Sequence of chain 1.A:
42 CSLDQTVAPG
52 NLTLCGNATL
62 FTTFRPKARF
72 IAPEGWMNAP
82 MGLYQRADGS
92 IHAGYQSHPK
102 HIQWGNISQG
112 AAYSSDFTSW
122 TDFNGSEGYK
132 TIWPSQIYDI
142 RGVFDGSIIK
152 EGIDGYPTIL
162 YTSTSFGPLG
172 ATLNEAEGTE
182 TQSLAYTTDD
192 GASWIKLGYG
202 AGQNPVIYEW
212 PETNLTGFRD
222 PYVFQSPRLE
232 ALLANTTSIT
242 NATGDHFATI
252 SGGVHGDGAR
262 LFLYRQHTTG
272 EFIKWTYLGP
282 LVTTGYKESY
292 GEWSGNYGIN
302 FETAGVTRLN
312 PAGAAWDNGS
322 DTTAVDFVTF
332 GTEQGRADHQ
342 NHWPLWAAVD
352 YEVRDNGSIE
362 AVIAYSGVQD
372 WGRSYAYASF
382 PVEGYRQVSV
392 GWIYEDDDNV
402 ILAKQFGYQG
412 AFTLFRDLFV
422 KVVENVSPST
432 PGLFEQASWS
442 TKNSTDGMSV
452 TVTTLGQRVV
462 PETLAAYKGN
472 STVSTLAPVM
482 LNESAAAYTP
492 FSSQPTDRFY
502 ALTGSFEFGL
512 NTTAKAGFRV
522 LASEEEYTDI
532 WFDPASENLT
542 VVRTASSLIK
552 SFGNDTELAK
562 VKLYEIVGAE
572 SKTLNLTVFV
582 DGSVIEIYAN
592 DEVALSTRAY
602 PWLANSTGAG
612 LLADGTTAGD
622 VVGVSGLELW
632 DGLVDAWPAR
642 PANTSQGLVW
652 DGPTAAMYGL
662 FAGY

A protein and the small-molecule ligand that binds it are described below.
Small molecule (SMILES): CC(=O)N[C@@H]1[C@@H](O)[C@H](O)[C@@H](CO)O[C@H]1O

Binding-site contacts:
Ligand atom N2 contacts residue ILE240 of chain 1.A at 4.1 Å.
Ligand atom C3 contacts residue ASN242 of chain 1.A at 3.8 Å.
Ligand atom C7 contacts residue ASN242 of chain 1.A at 3.7 Å.
Ligand atom C5 contacts residue ASN242 of chain 1.A at 3.7 Å.
Ligand atom C2 contacts residue ASN242 of chain 1.A at 2.5 Å.
Ligand atom C1 contacts residue ASN242 of chain 1.A at 1.4 Å.
Ligand atom N2 contacts residue ASN242 of chain 1.A at 3.0 Å (h-bond).
Ligand atom C7 contacts residue ILE240 of chain 1.A at 4.3 Å (hydrophobic).
Ligand atom C4 contacts residue ASN242 of chain 1.A at 4.2 Å.
Ligand atom O7 contacts residue ASN242 of chain 1.A at 4.0 Å.
Ligand atom O5 contacts residue ASN242 of chain 1.A at 2.3 Å (h-bond).
Ligand atom C8 contacts residue ILE240 of chain 1.A at 3.5 Å (hydrophobic).